Binding-site contacts:
Ligand atom C2 contacts residue CYS188 of chain 1.M at 4.2 Å (hydrophobic).
Ligand atom C6 contacts residue TRP144 of chain 1.M at 3.5 Å (hydrophobic).
Ligand atom C9 contacts residue TYR90 of chain 1.M at 3.5 Å (hydrophobic).
Ligand atom N1 contacts residue MET115 of chain 1.N at 3.8 Å.
Ligand atom C3 contacts residue CYS188 of chain 1.M at 4.1 Å (hydrophobic).
Ligand atom N2 contacts residue TYR90 of chain 1.M at 4.0 Å.
Ligand atom C8 contacts residue TYR186 of chain 1.M at 4.0 Å (hydrophobic).
Ligand atom C1 contacts residue TRP144 of chain 1.M at 3.3 Å (hydrophobic).
Ligand atom C8 contacts residue TRP54 of chain 1.N at 3.7 Å (hydrophobic).
Ligand atom C6 contacts residue CYS188 of chain 1.M at 3.8 Å (hydrophobic).
Ligand atom C8 contacts residue TRP144 of chain 1.M at 4.2 Å (hydrophobic).
Ligand atom N1 contacts residue TRP144 of chain 1.M at 3.7 Å.
Ligand atom C5 contacts residue THR145 of chain 1.M at 3.9 Å.
Ligand atom C3 contacts residue TRP144 of chain 1.M at 3.8 Å (hydrophobic).
Ligand atom C1 contacts residue MET115 of chain 1.N at 3.8 Å (hydrophobic).
Ligand atom C7 contacts residue CYS188 of chain 1.M at 3.7 Å (hydrophobic).
Ligand atom C5 contacts residue LEU113 of chain 1.N at 4.2 Å (hydrophobic).
Ligand atom C2 contacts residue MET115 of chain 1.N at 4.0 Å (hydrophobic).
Ligand atom C9 contacts residue TRP144 of chain 1.M at 3.5 Å (hydrophobic).
Ligand atom N1 contacts residue THR145 of chain 1.M at 3.8 Å.
Ligand atom C10 contacts residue TYR186 of chain 1.M at 3.6 Å (hydrophobic).
Ligand atom C4 contacts residue LEU113 of chain 1.N at 3.6 Å (hydrophobic).
Ligand atom C4 contacts residue ARG105 of chain 1.N at 4.1 Å.
Ligand atom C3 contacts residue CYS189 of chain 1.M at 3.5 Å (hydrophobic).
Ligand atom C3 contacts residue MET115 of chain 1.N at 4.3 Å (hydrophobic).
Ligand atom C4 contacts residue THR145 of chain 1.M at 4.3 Å.
Ligand atom C10 contacts residue TYR193 of chain 1.M at 3.4 Å (hydrophobic).
Ligand atom C4 contacts residue CYS189 of chain 1.M at 4.2 Å (hydrophobic).
Ligand atom C5 contacts residue ARG105 of chain 1.N at 4.2 Å.
Ligand atom C10 contacts residue TRP144 of chain 1.M at 3.1 Å (hydrophobic).
Ligand atom C2 contacts residue CYS189 of chain 1.M at 4.3 Å (hydrophobic).
Ligand atom C7 contacts residue MET115 of chain 1.N at 3.7 Å (hydrophobic).
Ligand atom C10 contacts residue SER143 of chain 1.M at 4.3 Å.
Ligand atom C2 contacts residue TRP144 of chain 1.M at 3.2 Å (hydrophobic).
Ligand atom C4 contacts residue TYR193 of chain 1.M at 4.3 Å (hydrophobic).
Ligand atom C3 contacts residue LEU113 of chain 1.N at 4.0 Å (hydrophobic).
Ligand atom C3 contacts residue TYR193 of chain 1.M at 3.7 Å (hydrophobic).
Ligand atom N2 contacts residue TRP144 of chain 1.M at 2.6 Å (h-bond).
Ligand atom C6 contacts residue MET115 of chain 1.N at 4.3 Å (hydrophobic).
Ligand atom C10 contacts residue TYR90 of chain 1.M at 3.4 Å (hydrophobic).

This protein binds this small molecule.
Small molecule (SMILES): CN1CCC[C@H]1c1cccnc1

Sequence of chain 1.N:
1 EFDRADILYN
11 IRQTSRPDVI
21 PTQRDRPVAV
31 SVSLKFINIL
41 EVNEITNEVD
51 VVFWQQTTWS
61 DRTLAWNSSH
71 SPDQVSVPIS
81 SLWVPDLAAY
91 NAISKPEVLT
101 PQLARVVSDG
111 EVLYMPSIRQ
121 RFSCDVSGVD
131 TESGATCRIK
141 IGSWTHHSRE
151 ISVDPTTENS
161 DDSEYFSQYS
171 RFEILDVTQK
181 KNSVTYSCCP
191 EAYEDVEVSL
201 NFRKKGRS

Sequence of chain 1.M:
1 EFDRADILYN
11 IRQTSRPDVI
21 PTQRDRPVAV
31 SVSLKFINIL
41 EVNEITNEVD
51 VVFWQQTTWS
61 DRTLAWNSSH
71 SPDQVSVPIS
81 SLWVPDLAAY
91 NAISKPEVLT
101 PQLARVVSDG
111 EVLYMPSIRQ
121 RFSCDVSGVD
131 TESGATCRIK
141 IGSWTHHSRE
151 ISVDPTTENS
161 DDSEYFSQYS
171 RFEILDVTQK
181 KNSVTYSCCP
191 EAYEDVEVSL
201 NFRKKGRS